Binding-site contacts:
Ligand atom C08 contacts residue ASP191 of chain 1.A at 3.8 Å.
Ligand atom C14 contacts residue HIS167 of chain 1.A at 3.9 Å.
Ligand atom C23 contacts residue GLU170 of chain 1.A at 3.4 Å.
Ligand atom C32 contacts residue ALA195 of chain 1.A at 3.9 Å (hydrophobic).
Ligand atom C08 contacts residue ARG192 of chain 1.A at 3.6 Å.
Ligand atom N03 contacts residue GLN193 of chain 1.A at 3.5 Å (h-bond).
Ligand atom O20 contacts residue HIS45 of chain 1.A at 2.9 Å (h-bond).
Ligand atom O01 contacts residue MET169 of chain 1.A at 3.5 Å.
Ligand atom O18 contacts residue HIS167 of chain 1.A at 2.9 Å (h-bond).
Ligand atom O01 contacts residue GLU170 of chain 1.A at 3.3 Å (salt-bridge).
Ligand atom C09 contacts residue HIS168 of chain 1.A at 3.6 Å.
Ligand atom C05 contacts residue HIS45 of chain 1.A at 3.8 Å.
Ligand atom C16 contacts residue ASN146 of chain 1.A at 3.2 Å.
Ligand atom C30 contacts residue PRO172 of chain 1.A at 3.7 Å (hydrophobic).
Ligand atom C07 contacts residue HIS45 of chain 1.A at 3.2 Å.
Ligand atom C14 contacts residue GLU170 of chain 1.A at 3.7 Å.
Ligand atom N10 contacts residue CYS149 of chain 1.A at 3.0 Å (h-bond).
Ligand atom O20 contacts residue CYS149 of chain 1.A at 2.6 Å (h-bond).
Ligand atom O18 contacts residue HIS176 of chain 1.A at 3.5 Å.
Ligand atom C07 contacts residue TYR58 of chain 1.A at 3.8 Å (hydrophobic).
Ligand atom N15 contacts residue GLU170 of chain 1.A at 3.0 Å (salt-bridge).
Ligand atom C17 contacts residue ASN146 of chain 1.A at 3.0 Å.
Ligand atom N10 contacts residue HIS168 of chain 1.A at 2.9 Å (h-bond).
Ligand atom C08 contacts residue MET169 of chain 1.A at 4.0 Å (hydrophobic).
Ligand atom C19 contacts residue CYS149 of chain 1.A at 1.8 Å (hydrophobic).
Ligand atom C30 contacts residue ALA195 of chain 1.A at 3.9 Å (hydrophobic).
Ligand atom O18 contacts residue PHE144 of chain 1.A at 3.5 Å.
Ligand atom C11 contacts residue CYS149 of chain 1.A at 2.8 Å (hydrophobic).
Ligand atom C28 contacts residue PRO172 of chain 1.A at 3.7 Å (hydrophobic).
Ligand atom C19 contacts residue HIS45 of chain 1.A at 3.9 Å.
Ligand atom C07 contacts residue ASP191 of chain 1.A at 3.6 Å.
Ligand atom C04 contacts residue HIS168 of chain 1.A at 3.5 Å.
Ligand atom C29 contacts residue PRO172 of chain 1.A at 3.3 Å (hydrophobic).
Ligand atom N15 contacts residue PHE144 of chain 1.A at 3.5 Å (h-bond).
Ligand atom C31 contacts residue ALA195 of chain 1.A at 3.3 Å (hydrophobic).
Ligand atom C26 contacts residue GLU170 of chain 1.A at 3.7 Å.
Ligand atom O18 contacts residue MET169 of chain 1.A at 3.9 Å.
Ligand atom C12 contacts residue CYS149 of chain 1.A at 3.2 Å (hydrophobic).
Ligand atom C24 contacts residue GLU170 of chain 1.A at 2.9 Å.
Ligand atom O18 contacts residue GLU170 of chain 1.A at 3.6 Å.

A small-molecule ligand and the protein it binds are described below.
Small molecule (SMILES): CC(C)C[C@H](NC(=O)OC[C@@H]1C[C@H]1c1ccccc1)C(=O)N[C@H](C=O)C[C@@H]1CCNC1=O

Sequence of chain 1.A:
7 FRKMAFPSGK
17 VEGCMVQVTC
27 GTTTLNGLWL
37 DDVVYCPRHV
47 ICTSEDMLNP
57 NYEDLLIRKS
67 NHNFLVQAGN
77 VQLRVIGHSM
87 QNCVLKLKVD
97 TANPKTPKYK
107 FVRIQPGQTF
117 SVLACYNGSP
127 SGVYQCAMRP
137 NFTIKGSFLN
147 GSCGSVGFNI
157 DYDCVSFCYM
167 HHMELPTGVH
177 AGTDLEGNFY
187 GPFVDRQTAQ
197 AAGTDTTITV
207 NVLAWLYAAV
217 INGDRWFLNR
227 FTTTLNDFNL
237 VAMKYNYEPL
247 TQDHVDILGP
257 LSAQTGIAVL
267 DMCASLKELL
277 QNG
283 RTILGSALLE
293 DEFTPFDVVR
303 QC